Sequence of chain 1.A:
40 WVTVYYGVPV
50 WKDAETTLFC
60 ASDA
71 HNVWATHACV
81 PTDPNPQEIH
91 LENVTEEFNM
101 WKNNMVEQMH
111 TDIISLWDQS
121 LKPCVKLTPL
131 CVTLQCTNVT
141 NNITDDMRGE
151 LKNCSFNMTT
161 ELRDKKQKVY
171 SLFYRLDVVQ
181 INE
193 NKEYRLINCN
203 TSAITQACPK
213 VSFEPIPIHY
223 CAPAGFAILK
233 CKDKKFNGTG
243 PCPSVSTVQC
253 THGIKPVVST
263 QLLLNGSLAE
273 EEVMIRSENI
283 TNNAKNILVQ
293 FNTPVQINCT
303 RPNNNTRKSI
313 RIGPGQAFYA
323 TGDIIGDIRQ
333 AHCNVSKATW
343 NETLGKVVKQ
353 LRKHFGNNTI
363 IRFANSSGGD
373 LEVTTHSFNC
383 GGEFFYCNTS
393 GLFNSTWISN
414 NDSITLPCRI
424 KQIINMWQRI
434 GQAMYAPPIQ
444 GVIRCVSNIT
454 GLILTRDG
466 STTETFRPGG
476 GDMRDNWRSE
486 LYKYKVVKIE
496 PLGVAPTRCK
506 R

The small molecule below binds the protein below.
Small molecule (SMILES): CC(=O)N[C@@H]1[C@@H](O)[C@H](O)[C@@H](CO)O[C@H]1O

Binding-site contacts:
Ligand atom C4 contacts residue ASN343 of chain 1.A at 4.2 Å.
Ligand atom C1 contacts residue ASN343 of chain 1.A at 1.5 Å.
Ligand atom C8 contacts residue LEU346 of chain 1.A at 4.2 Å (hydrophobic).
Ligand atom O7 contacts residue ASN343 of chain 1.A at 3.4 Å (h-bond).
Ligand atom N2 contacts residue TRP399 of chain 1.A at 4.1 Å.
Ligand atom C8 contacts residue SER397 of chain 1.A at 3.9 Å.
Ligand atom C8 contacts residue TRP399 of chain 1.A at 3.5 Å (hydrophobic).
Ligand atom N2 contacts residue ASN343 of chain 1.A at 2.9 Å (h-bond).
Ligand atom O5 contacts residue ASN343 of chain 1.A at 2.4 Å (h-bond).
Ligand atom C5 contacts residue ASN343 of chain 1.A at 3.7 Å.
Ligand atom C3 contacts residue ASN343 of chain 1.A at 3.8 Å.
Ligand atom C8 contacts residue ASN343 of chain 1.A at 3.7 Å.
Ligand atom C7 contacts residue ASN343 of chain 1.A at 3.3 Å.
Ligand atom C2 contacts residue ASN343 of chain 1.A at 2.5 Å.